A protein and the small-molecule ligand that binds it are described below.
Small molecule (SMILES): O=C([O-])C(=O)[O-]

Binding-site contacts:
Ligand atom C1 contacts residue GLU188 of chain 1.D at 3.8 Å.
Ligand atom O4 contacts residue MG1 of chain 1.X at 4.1 Å.
Ligand atom O2 contacts residue GLU188 of chain 1.D at 3.0 Å (salt-bridge).
Ligand atom O2 contacts residue ASP212 of chain 1.D at 2.8 Å (salt-bridge).
Ligand atom O4 contacts residue ALA209 of chain 1.D at 3.4 Å.
Ligand atom O2 contacts residue MG1 of chain 1.X at 2.2 Å.
Ligand atom O2 contacts residue I7K1 of chain 1.W at 3.6 Å.
Ligand atom O3 contacts residue THR244 of chain 1.D at 3.4 Å (h-bond).
Ligand atom C2 contacts residue I7K1 of chain 1.W at 3.4 Å.
Ligand atom O1 contacts residue LYS186 of chain 1.D at 2.8 Å (salt-bridge).
Ligand atom C1 contacts residue LYS186 of chain 1.D at 3.6 Å.
Ligand atom C2 contacts residue GLU188 of chain 1.D at 3.7 Å.
Ligand atom O3 contacts residue I7K1 of chain 1.W at 3.6 Å.
Ligand atom C1 contacts residue ALA209 of chain 1.D at 3.8 Å (hydrophobic).
Ligand atom O2 contacts residue ALA209 of chain 1.D at 3.9 Å.
Ligand atom C1 contacts residue I7K1 of chain 1.W at 3.1 Å.
Ligand atom O2 contacts residue GLY211 of chain 1.D at 3.7 Å.
Ligand atom O3 contacts residue ALA209 of chain 1.D at 4.2 Å.
Ligand atom C2 contacts residue MG1 of chain 1.X at 2.9 Å.
Ligand atom O4 contacts residue ASP212 of chain 1.D at 3.9 Å.
Ligand atom O4 contacts residue THR244 of chain 1.D at 2.5 Å (h-bond).
Ligand atom O1 contacts residue MG1 of chain 1.X at 2.1 Å.
Ligand atom O3 contacts residue MG1 of chain 1.X at 4.2 Å.
Ligand atom C2 contacts residue GLY211 of chain 1.D at 3.7 Å.
Ligand atom O1 contacts residue I7K1 of chain 1.W at 3.2 Å (h-bond).
Ligand atom C1 contacts residue MG1 of chain 1.X at 2.9 Å.
Ligand atom C1 contacts residue THR244 of chain 1.D at 4.0 Å.
Ligand atom O4 contacts residue GLY211 of chain 1.D at 2.9 Å (h-bond).
Ligand atom O3 contacts residue LYS186 of chain 1.D at 3.8 Å.
Ligand atom O1 contacts residue GLU188 of chain 1.D at 3.2 Å (salt-bridge).
Ligand atom O1 contacts residue ALA209 of chain 1.D at 4.2 Å.
Ligand atom O1 contacts residue ASP212 of chain 1.D at 4.1 Å.
Ligand atom C2 contacts residue ALA209 of chain 1.D at 3.6 Å (hydrophobic).
Ligand atom O3 contacts residue ARG87 of chain 1.D at 4.0 Å.
Ligand atom C2 contacts residue THR244 of chain 1.D at 3.6 Å.
Ligand atom O4 contacts residue I7K1 of chain 1.W at 4.0 Å.
Ligand atom O4 contacts residue ARG210 of chain 1.D at 3.6 Å (salt-bridge).
Ligand atom O3 contacts residue MET207 of chain 1.D at 4.2 Å.
Ligand atom O3 contacts residue MET276 of chain 1.D at 4.1 Å.
Ligand atom C2 contacts residue ASP212 of chain 1.D at 3.8 Å.

Sequence of chain 1.D:
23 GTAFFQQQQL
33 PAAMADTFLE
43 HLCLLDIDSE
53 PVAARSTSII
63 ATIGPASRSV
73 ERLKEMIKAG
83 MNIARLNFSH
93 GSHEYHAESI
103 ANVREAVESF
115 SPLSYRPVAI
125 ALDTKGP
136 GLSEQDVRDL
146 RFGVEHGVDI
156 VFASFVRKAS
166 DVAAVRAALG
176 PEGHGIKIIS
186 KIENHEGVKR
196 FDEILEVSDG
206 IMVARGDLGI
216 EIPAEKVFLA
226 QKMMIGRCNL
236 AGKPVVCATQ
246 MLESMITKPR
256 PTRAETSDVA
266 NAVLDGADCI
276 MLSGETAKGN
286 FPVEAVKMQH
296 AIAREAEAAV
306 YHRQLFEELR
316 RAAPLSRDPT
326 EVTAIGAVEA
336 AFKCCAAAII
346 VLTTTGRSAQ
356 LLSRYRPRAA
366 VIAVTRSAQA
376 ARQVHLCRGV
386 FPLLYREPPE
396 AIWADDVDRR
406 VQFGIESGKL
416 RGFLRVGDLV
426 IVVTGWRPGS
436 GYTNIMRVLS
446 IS